Binding-site contacts:
Ligand atom O1G contacts residue MG1 of chain 1.JA at 2.1 Å.
Ligand atom O3A contacts residue LEU30 of chain 1.F at 3.4 Å.
Ligand atom O3G contacts residue VAL53 of chain 1.F at 3.2 Å.
Ligand atom O5' contacts residue GLY31 of chain 1.F at 3.4 Å (h-bond).
Ligand atom O1B contacts residue GLY87 of chain 1.F at 3.4 Å (h-bond).
Ligand atom C3' contacts residue ASP498 of chain 1.F at 3.3 Å.
Ligand atom O2G contacts residue THR88 of chain 1.F at 2.9 Å (h-bond).
Ligand atom C2 contacts residue ALA483 of chain 1.F at 3.5 Å (hydrophobic).
Ligand atom O1B contacts residue ASP86 of chain 1.F at 2.9 Å (salt-bridge).
Ligand atom O4' contacts residue ILE453 of chain 1.F at 3.6 Å.
Ligand atom N1 contacts residue ALA483 of chain 1.F at 3.0 Å (h-bond).
Ligand atom PA contacts residue MG1 of chain 1.JA at 3.4 Å.
Ligand atom O1A contacts residue GLY31 of chain 1.F at 3.4 Å (h-bond).
Ligand atom O2B contacts residue THR88 of chain 1.F at 3.5 Å (h-bond).
Ligand atom O1B contacts residue MG1 of chain 1.JA at 2.5 Å.
Ligand atom C5 contacts residue PRO32 of chain 1.F at 3.5 Å (hydrophobic).
Ligand atom O3G contacts residue ASP51 of chain 1.F at 2.8 Å (salt-bridge).
Ligand atom O2G contacts residue VAL53 of chain 1.F at 3.4 Å.
Ligand atom N3 contacts residue GLY414 of chain 1.F at 3.3 Å.
Ligand atom C6 contacts residue PRO32 of chain 1.F at 3.5 Å (hydrophobic).
Ligand atom O1G contacts residue ASP86 of chain 1.F at 2.8 Å (salt-bridge).
Ligand atom O2' contacts residue GLY413 of chain 1.F at 3.3 Å.
Ligand atom N1 contacts residue ASP482 of chain 1.F at 3.0 Å (salt-bridge).
Ligand atom O2' contacts residue GLY414 of chain 1.F at 2.7 Å (h-bond).
Ligand atom PG contacts residue MG1 of chain 1.JA at 3.4 Å.
Ligand atom O3' contacts residue ASP498 of chain 1.F at 3.2 Å (salt-bridge).
Ligand atom N3B contacts residue THR89 of chain 1.F at 3.1 Å (h-bond).
Ligand atom O2A contacts residue MG1 of chain 1.JA at 2.0 Å.
Ligand atom C6 contacts residue ASP482 of chain 1.F at 3.4 Å.
Ligand atom N7 contacts residue ASN153 of chain 1.F at 3.4 Å (h-bond).
Ligand atom C2' contacts residue ASP498 of chain 1.F at 3.3 Å.
Ligand atom N6 contacts residue ASP482 of chain 1.F at 3.0 Å (salt-bridge).
Ligand atom O2B contacts residue THR90 of chain 1.F at 3.0 Å (h-bond).
Ligand atom O1A contacts residue THR29 of chain 1.F at 3.4 Å (h-bond).
Ligand atom O1A contacts residue K1 of chain 1.KA at 3.3 Å.
Ligand atom O2B contacts residue THR89 of chain 1.F at 3.1 Å (h-bond).
Ligand atom O2' contacts residue ASP498 of chain 1.F at 2.5 Å (salt-bridge).
Ligand atom O1A contacts residue LEU30 of chain 1.F at 3.6 Å.
Ligand atom O2B contacts residue GLY87 of chain 1.F at 3.3 Å.
Ligand atom PB contacts residue MG1 of chain 1.JA at 3.5 Å.

Sequence of chain 1.F:
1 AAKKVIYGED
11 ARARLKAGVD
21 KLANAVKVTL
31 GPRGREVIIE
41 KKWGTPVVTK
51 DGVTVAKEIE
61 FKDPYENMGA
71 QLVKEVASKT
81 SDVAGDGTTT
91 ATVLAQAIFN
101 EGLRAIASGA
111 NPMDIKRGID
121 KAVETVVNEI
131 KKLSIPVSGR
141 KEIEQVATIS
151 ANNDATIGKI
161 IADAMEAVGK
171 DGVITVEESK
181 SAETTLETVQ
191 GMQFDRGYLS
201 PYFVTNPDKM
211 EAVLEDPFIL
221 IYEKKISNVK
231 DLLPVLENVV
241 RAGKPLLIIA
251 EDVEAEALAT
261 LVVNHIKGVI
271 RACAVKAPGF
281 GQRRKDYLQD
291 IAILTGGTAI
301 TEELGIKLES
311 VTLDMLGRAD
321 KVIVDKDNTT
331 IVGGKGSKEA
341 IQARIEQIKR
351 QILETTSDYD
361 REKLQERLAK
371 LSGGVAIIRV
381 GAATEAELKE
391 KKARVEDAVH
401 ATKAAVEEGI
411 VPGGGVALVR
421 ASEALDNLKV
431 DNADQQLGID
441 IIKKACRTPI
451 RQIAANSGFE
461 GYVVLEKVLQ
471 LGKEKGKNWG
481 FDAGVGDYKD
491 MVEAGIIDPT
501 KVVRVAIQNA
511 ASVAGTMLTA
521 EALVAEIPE

A small-molecule ligand and the protein it binds are described below.
Small molecule (SMILES): Nc1ncnc2c1ncn2[C@@H]1O[C@H](CO[P](=O)(O)O[P](=O)(O)NP(=O)(O)O)[C@@H](O)[C@H]1O